A small-molecule ligand and the protein it binds are described below.
Small molecule (SMILES): CC(=O)N[C@@H]1[C@@H](O)[C@H](O)[C@@H](CO)O[C@H]1O

Sequence of chain 1.D:
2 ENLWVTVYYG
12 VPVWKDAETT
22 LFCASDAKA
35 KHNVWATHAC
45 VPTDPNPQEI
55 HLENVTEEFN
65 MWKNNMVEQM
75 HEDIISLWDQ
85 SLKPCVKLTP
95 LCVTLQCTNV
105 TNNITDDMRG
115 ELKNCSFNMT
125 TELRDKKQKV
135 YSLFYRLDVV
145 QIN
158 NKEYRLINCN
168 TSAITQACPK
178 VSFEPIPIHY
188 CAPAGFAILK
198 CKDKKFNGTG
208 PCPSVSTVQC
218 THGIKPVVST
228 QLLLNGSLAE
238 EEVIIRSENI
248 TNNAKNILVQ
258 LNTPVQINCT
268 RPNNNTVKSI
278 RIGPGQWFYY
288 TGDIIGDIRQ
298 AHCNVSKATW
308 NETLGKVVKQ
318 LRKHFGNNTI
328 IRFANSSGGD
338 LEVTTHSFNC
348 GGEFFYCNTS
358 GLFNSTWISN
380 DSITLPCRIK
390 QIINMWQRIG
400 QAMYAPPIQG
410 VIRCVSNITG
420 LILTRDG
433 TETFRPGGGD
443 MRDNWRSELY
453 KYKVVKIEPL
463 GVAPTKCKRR

Binding-site contacts:
Ligand atom C7 contacts residue PHE121 of chain 1.D at 4.5 Å (hydrophobic).
Ligand atom C3 contacts residue ASN122 of chain 1.D at 3.8 Å.
Ligand atom C4 contacts residue ASN122 of chain 1.D at 4.2 Å.
Ligand atom C8 contacts residue PHE121 of chain 1.D at 3.5 Å (hydrophobic).
Ligand atom C2 contacts residue ASN122 of chain 1.D at 2.5 Å.
Ligand atom C7 contacts residue GLN100 of chain 1.D at 4.0 Å.
Ligand atom C8 contacts residue SER120 of chain 1.D at 3.5 Å.
Ligand atom C8 contacts residue LYS133 of chain 1.D at 4.0 Å.
Ligand atom N2 contacts residue ASN122 of chain 1.D at 3.0 Å (h-bond).
Ligand atom C8 contacts residue ASN122 of chain 1.D at 4.3 Å.
Ligand atom C7 contacts residue ASN122 of chain 1.D at 4.0 Å.
Ligand atom C1 contacts residue ASN122 of chain 1.D at 1.4 Å.
Ligand atom C5 contacts residue ASN122 of chain 1.D at 3.7 Å.
Ligand atom O7 contacts residue GLN100 of chain 1.D at 3.5 Å.
Ligand atom O5 contacts residue ASN122 of chain 1.D at 2.4 Å (h-bond).
Ligand atom C8 contacts residue GLN100 of chain 1.D at 3.5 Å.